Sequence of chain 1.C:
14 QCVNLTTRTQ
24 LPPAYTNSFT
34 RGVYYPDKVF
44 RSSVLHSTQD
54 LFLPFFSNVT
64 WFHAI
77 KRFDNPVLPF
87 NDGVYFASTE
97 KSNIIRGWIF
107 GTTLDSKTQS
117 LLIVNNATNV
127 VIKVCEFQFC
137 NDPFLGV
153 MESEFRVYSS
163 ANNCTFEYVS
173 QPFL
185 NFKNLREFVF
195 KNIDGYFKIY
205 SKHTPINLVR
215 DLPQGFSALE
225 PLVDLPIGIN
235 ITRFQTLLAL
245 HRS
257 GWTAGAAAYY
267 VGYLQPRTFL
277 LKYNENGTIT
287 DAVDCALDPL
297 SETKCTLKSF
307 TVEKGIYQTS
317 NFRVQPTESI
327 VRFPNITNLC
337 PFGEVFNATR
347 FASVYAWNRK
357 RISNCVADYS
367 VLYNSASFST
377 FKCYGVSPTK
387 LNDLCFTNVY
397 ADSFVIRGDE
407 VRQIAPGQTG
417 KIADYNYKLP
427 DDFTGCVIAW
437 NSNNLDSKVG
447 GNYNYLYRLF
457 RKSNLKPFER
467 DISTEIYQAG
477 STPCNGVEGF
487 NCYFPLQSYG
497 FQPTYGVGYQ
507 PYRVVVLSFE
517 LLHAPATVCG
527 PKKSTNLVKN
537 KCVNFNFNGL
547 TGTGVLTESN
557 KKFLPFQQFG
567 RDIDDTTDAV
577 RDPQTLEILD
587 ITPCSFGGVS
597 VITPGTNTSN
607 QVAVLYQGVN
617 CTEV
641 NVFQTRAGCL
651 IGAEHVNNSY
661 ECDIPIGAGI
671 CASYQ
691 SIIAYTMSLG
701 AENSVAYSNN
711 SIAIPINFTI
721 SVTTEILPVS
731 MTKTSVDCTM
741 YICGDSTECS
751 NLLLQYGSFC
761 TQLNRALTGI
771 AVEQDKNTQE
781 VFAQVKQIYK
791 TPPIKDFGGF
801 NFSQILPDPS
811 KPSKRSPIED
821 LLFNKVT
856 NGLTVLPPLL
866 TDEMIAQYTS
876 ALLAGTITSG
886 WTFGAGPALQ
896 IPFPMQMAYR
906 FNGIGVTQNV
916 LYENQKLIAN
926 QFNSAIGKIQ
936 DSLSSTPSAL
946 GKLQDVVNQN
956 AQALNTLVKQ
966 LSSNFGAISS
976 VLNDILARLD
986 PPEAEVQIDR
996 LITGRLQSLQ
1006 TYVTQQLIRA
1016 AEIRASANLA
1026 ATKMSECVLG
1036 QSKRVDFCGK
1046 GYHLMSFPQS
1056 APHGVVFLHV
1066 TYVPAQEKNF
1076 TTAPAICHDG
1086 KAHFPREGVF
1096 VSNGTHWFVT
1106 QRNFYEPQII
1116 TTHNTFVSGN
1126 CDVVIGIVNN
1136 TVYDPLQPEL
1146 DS

Binding-site contacts:
Ligand atom N2 contacts residue ASN1134 of chain 1.C at 2.9 Å (h-bond).
Ligand atom C2 contacts residue ASN1134 of chain 1.C at 2.4 Å.
Ligand atom O5 contacts residue ASN1134 of chain 1.C at 2.3 Å (h-bond).
Ligand atom C8 contacts residue ASN1134 of chain 1.C at 4.4 Å.
Ligand atom C5 contacts residue ASN1134 of chain 1.C at 3.6 Å.
Ligand atom C3 contacts residue ASN1134 of chain 1.C at 3.8 Å.
Ligand atom C1 contacts residue ASN1134 of chain 1.C at 1.4 Å.
Ligand atom C7 contacts residue ASN1134 of chain 1.C at 3.3 Å.
Ligand atom C4 contacts residue ASN1134 of chain 1.C at 4.2 Å.
Ligand atom O7 contacts residue ASN1134 of chain 1.C at 3.2 Å (h-bond).

The small molecule below binds the protein below.
Small molecule (SMILES): CC(=O)N[C@H]1[C@H](O[C@H]2[C@H](O)[C@@H](NC(C)=O)CO[C@@H]2CO)O[C@H](CO)[C@@H](O)[C@@H]1O